Binding-site contacts:
Ligand atom C3 contacts residue ASN44 of chain 1.D at 3.8 Å.
Ligand atom C7 contacts residue PRO213 of chain 1.D at 4.2 Å (hydrophobic).
Ligand atom C1 contacts residue ASN44 of chain 1.D at 1.5 Å.
Ligand atom C5 contacts residue ASN44 of chain 1.D at 3.7 Å.
Ligand atom C2 contacts residue ASN44 of chain 1.D at 2.5 Å.
Ligand atom O5 contacts residue ASN44 of chain 1.D at 2.4 Å (h-bond).
Ligand atom C7 contacts residue ASN44 of chain 1.D at 3.6 Å.
Ligand atom N2 contacts residue PRO213 of chain 1.D at 3.8 Å.
Ligand atom N2 contacts residue ASN44 of chain 1.D at 2.8 Å (h-bond).
Ligand atom C4 contacts residue ASN44 of chain 1.D at 4.3 Å.
Ligand atom O6 contacts residue ARG21 of chain 1.D at 3.3 Å (salt-bridge).
Ligand atom O7 contacts residue ASN44 of chain 1.D at 3.6 Å.

Sequence of chain 1.D:
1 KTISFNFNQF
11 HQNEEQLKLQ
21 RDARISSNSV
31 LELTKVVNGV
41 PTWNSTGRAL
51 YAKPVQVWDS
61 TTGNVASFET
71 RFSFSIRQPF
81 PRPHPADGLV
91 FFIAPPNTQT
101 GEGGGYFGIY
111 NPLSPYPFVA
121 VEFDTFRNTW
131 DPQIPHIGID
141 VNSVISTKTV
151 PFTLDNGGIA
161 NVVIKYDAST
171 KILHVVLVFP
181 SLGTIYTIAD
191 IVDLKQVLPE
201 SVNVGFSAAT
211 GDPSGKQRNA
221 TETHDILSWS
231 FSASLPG

The small molecule below binds the protein below.
Small molecule (SMILES): CC(=O)N[C@H]1[C@H](O[C@H]2[C@H](O[C@@H]3O[C@@H](C)[C@@H](O)[C@@H](O)[C@@H]3O)[C@@H](NC(C)=O)CO[C@@H]2CO)O[C@H](CO)[C@@H](O)[C@@H]1O